Binding-site contacts:
Ligand atom OAM contacts residue TRP99 of chain 1.B at 3.2 Å (h-bond).
Ligand atom CAD contacts residue PHE291 of chain 1.B at 4.1 Å (hydrophobic).
Ligand atom CAH contacts residue TRP99 of chain 1.B at 4.3 Å (hydrophobic).
Ligand atom CAJ contacts residue MET240 of chain 1.B at 4.0 Å (hydrophobic).
Ligand atom CAD contacts residue MET240 of chain 1.B at 4.3 Å (hydrophobic).
Ligand atom CAA contacts residue PHE291 of chain 1.B at 4.2 Å (hydrophobic).
Ligand atom CAA contacts residue ALA273 of chain 1.B at 4.0 Å (hydrophobic).
Ligand atom OAK contacts residue HIS295 of chain 1.B at 3.2 Å (h-bond).
Ligand atom CAC contacts residue TRP99 of chain 1.B at 4.2 Å (hydrophobic).
Ligand atom CAJ contacts residue CYS136 of chain 1.B at 3.3 Å (hydrophobic).
Ligand atom CAE contacts residue ASP272 of chain 1.B at 4.2 Å.
Ligand atom CAH contacts residue FE1 of chain 1.S at 2.9 Å.
Ligand atom CAE contacts residue MET240 of chain 1.B at 3.4 Å (hydrophobic).
Ligand atom CAI contacts residue TRP99 of chain 1.B at 3.9 Å (hydrophobic).
Ligand atom CAH contacts residue HIS295 of chain 1.B at 4.1 Å.
Ligand atom CAC contacts residue ILE139 of chain 1.B at 4.3 Å (hydrophobic).
Ligand atom CAC contacts residue PHE287 of chain 1.B at 3.8 Å (hydrophobic).
Ligand atom CAC contacts residue CYS136 of chain 1.B at 4.3 Å (hydrophobic).
Ligand atom OAL contacts residue HIS295 of chain 1.B at 3.6 Å.
Ligand atom CAF contacts residue MET240 of chain 1.B at 3.8 Å (hydrophobic).
Ligand atom CAF contacts residue ALA273 of chain 1.B at 4.1 Å (hydrophobic).
Ligand atom CAA contacts residue LEU328 of chain 1.B at 4.0 Å (hydrophobic).
Ligand atom CAB contacts residue ILE139 of chain 1.B at 4.0 Å (hydrophobic).
Ligand atom CAE contacts residue HIS243 of chain 1.B at 4.0 Å.
Ligand atom CAE contacts residue PHE291 of chain 1.B at 3.7 Å (hydrophobic).
Ligand atom CAI contacts residue HIS295 of chain 1.B at 4.2 Å.
Ligand atom OAL contacts residue MET298 of chain 1.B at 4.1 Å.
Ligand atom OAK contacts residue PHE291 of chain 1.B at 3.9 Å.
Ligand atom OAM contacts residue ILE132 of chain 1.B at 3.9 Å.
Ligand atom CAG contacts residue TRP99 of chain 1.B at 3.9 Å (hydrophobic).
Ligand atom OAK contacts residue HIS243 of chain 1.B at 3.1 Å (h-bond).
Ligand atom CAA contacts residue PHE287 of chain 1.B at 4.0 Å (hydrophobic).
Ligand atom CAG contacts residue CYS136 of chain 1.B at 4.0 Å (hydrophobic).
Ligand atom CAI contacts residue FE1 of chain 1.S at 3.2 Å.
Ligand atom OAK contacts residue FE1 of chain 1.S at 1.9 Å.
Ligand atom CAF contacts residue ASP272 of chain 1.B at 3.6 Å.
Ligand atom CAF contacts residue PHE291 of chain 1.B at 3.8 Å (hydrophobic).
Ligand atom CAB contacts residue PHE287 of chain 1.B at 3.3 Å (hydrophobic).
Ligand atom OAL contacts residue FE1 of chain 1.S at 2.7 Å.
Ligand atom CAH contacts residue HIS243 of chain 1.B at 4.3 Å.

A protein and the small-molecule ligand that binds it are described below.
Small molecule (SMILES): C[C@@H](C(=O)C(=O)O)c1ccccc1

Sequence of chain 1.B:
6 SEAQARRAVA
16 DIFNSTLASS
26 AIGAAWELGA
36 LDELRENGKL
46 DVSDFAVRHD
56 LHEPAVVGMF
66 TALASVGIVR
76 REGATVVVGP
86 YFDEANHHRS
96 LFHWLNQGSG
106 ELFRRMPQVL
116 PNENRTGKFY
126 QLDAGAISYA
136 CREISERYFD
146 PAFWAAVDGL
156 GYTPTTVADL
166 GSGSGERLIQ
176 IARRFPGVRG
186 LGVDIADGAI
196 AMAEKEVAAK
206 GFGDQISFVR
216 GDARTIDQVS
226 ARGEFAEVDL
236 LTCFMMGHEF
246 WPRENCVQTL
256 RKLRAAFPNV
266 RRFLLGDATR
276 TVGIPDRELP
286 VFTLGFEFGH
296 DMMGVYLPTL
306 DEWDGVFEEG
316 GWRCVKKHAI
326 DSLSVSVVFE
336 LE